The small molecule below binds the protein below.
Small molecule (SMILES): CC(=O)N[C@@H]1[C@@H](O)[C@H](O)[C@@H](CO)O[C@H]1O

Binding-site contacts:
Ligand atom C7 contacts residue ASN207 of chain 1.A at 3.2 Å.
Ligand atom O5 contacts residue ASN207 of chain 1.A at 2.4 Å (h-bond).
Ligand atom C4 contacts residue ASN207 of chain 1.A at 4.2 Å.
Ligand atom C8 contacts residue ASN207 of chain 1.A at 4.4 Å.
Ligand atom N2 contacts residue ASN207 of chain 1.A at 2.9 Å (h-bond).
Ligand atom C2 contacts residue ASN207 of chain 1.A at 2.4 Å.
Ligand atom O7 contacts residue ASN207 of chain 1.A at 3.2 Å (h-bond).
Ligand atom C5 contacts residue ASN207 of chain 1.A at 3.7 Å.
Ligand atom C1 contacts residue ASN207 of chain 1.A at 1.4 Å.
Ligand atom C8 contacts residue LEU208 of chain 1.A at 4.0 Å (hydrophobic).
Ligand atom C3 contacts residue ASN207 of chain 1.A at 3.8 Å.

Sequence of chain 1.A:
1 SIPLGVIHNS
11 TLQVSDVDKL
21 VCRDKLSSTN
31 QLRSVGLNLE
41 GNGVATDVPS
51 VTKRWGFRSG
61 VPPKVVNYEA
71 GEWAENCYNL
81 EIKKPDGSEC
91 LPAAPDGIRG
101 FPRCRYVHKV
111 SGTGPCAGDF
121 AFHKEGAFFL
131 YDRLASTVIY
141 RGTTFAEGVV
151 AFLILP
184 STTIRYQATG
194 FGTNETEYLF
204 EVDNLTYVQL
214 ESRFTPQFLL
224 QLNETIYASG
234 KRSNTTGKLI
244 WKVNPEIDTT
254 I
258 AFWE